Binding-site contacts:
Ligand atom N9 contacts residue VAL36 of chain 3.A at 3.5 Å.
Ligand atom C2 contacts residue ASP37 of chain 3.A at 3.5 Å.
Ligand atom CL1 contacts residue ILE40 of chain 3.A at 4.0 Å.
Ligand atom C11 contacts residue VAL94 of chain 3.A at 4.0 Å (hydrophobic).
Ligand atom C8 contacts residue VAL62 of chain 3.A at 4.0 Å (hydrophobic).
Ligand atom CL1 contacts residue PHE56 of chain 3.A at 3.4 Å.
Ligand atom O9A contacts residue VAL36 of chain 3.A at 3.5 Å.
Ligand atom C4 contacts residue ASP37 of chain 3.A at 3.5 Å.
Ligand atom C1 contacts residue ASP37 of chain 3.A at 3.4 Å.
Ligand atom C8 contacts residue ILE54 of chain 3.A at 3.7 Å (hydrophobic).
Ligand atom O9A contacts residue PHE68 of chain 3.A at 4.0 Å.
Ligand atom O4 contacts residue ASP37 of chain 3.A at 2.5 Å (salt-bridge).
Ligand atom O9B contacts residue VAL36 of chain 3.A at 3.9 Å.
Ligand atom O2 contacts residue MET140 of chain 3.A at 3.6 Å.
Ligand atom CL2 contacts residue ARG136 of chain 3.A at 3.6 Å.
Ligand atom C7 contacts residue PHE56 of chain 3.A at 3.9 Å (hydrophobic).
Ligand atom C8 contacts residue ILE40 of chain 3.A at 3.7 Å (hydrophobic).
Ligand atom N9 contacts residue LEU96 of chain 3.A at 3.5 Å.
Ligand atom C11 contacts residue GLN144 of chain 3.A at 3.9 Å.
Ligand atom C5 contacts residue MET140 of chain 3.A at 3.7 Å (hydrophobic).
Ligand atom C3 contacts residue MET140 of chain 3.A at 3.9 Å (hydrophobic).
Ligand atom C9 contacts residue LEU96 of chain 3.A at 3.9 Å (hydrophobic).
Ligand atom C3 contacts residue ASP37 of chain 3.A at 3.8 Å.
Ligand atom O4 contacts residue ARG136 of chain 3.A at 3.3 Å (salt-bridge).
Ligand atom O5 contacts residue MET140 of chain 3.A at 3.5 Å (h-bond).
Ligand atom O9A contacts residue ILE64 of chain 3.A at 3.3 Å.
Ligand atom C10 contacts residue LEU96 of chain 3.A at 3.6 Å (hydrophobic).
Ligand atom C7 contacts residue ILE40 of chain 3.A at 3.9 Å (hydrophobic).
Ligand atom O9B contacts residue LEU96 of chain 3.A at 3.2 Å.
Ligand atom O5 contacts residue GLN144 of chain 3.A at 2.9 Å (h-bond).
Ligand atom O9B contacts residue VAL94 of chain 3.A at 3.4 Å (h-bond).
Ligand atom C8 contacts residue VAL36 of chain 3.A at 3.7 Å (hydrophobic).
Ligand atom O5 contacts residue SER12 of chain 3.A at 3.7 Å.
Ligand atom N2 contacts residue ARG136 of chain 3.A at 3.9 Å.
Ligand atom C9 contacts residue VAL62 of chain 3.A at 4.1 Å (hydrophobic).
Ligand atom C2 contacts residue ARG136 of chain 3.A at 3.8 Å.
Ligand atom O2 contacts residue ARG136 of chain 3.A at 3.5 Å.
Ligand atom C10 contacts residue VAL94 of chain 3.A at 3.9 Å (hydrophobic).
Ligand atom C9 contacts residue VAL36 of chain 3.A at 3.7 Å (hydrophobic).
Ligand atom N2 contacts residue ASP37 of chain 3.A at 2.8 Å (salt-bridge).

Sequence of chain 3.A:
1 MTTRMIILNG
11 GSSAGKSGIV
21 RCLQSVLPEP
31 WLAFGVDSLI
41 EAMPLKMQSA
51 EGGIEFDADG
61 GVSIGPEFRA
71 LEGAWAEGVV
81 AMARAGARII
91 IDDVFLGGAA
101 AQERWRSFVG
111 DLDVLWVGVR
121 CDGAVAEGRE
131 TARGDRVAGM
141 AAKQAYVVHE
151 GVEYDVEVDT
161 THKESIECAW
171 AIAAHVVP

This protein binds this small molecule.
Small molecule (SMILES): O=C(N[C@H](CO)[C@H](O)c1ccc([N+](=O)[O-])cc1)C(Cl)Cl